A small-molecule ligand and the protein it binds are described below.
Small molecule (SMILES): CC(=O)N[C@H]1[C@H](O[C@H]2[C@H](O)[C@@H](NC(C)=O)CO[C@@H]2CO)O[C@H](CO)[C@@H](O[C@@H]2O[C@H](CO)[C@@H](O)[C@H](O)[C@@H]2O)[C@@H]1O

Binding-site contacts:
Ligand atom C7 contacts residue ASN75 of chain 1.A at 3.2 Å.
Ligand atom C2 contacts residue ASN75 of chain 1.A at 2.3 Å.
Ligand atom C5 contacts residue ASN75 of chain 1.A at 3.6 Å.
Ligand atom C4 contacts residue ASN75 of chain 1.A at 4.2 Å.
Ligand atom C2 contacts residue PHE57 of chain 1.A at 4.3 Å (hydrophobic).
Ligand atom C3 contacts residue PRO53 of chain 1.A at 4.5 Å (hydrophobic).
Ligand atom C4 contacts residue PHE57 of chain 1.A at 4.1 Å (hydrophobic).
Ligand atom O6 contacts residue HIS78 of chain 1.A at 3.0 Å (h-bond).
Ligand atom C8 contacts residue PHE54 of chain 1.A at 4.5 Å (hydrophobic).
Ligand atom C5 contacts residue PRO53 of chain 1.A at 4.5 Å (hydrophobic).
Ligand atom O6 contacts residue SER77 of chain 1.A at 4.4 Å.
Ligand atom O7 contacts residue SER77 of chain 1.A at 4.0 Å.
Ligand atom O6 contacts residue PHE58 of chain 1.A at 4.2 Å.
Ligand atom C6 contacts residue HIS78 of chain 1.A at 3.6 Å.
Ligand atom C6 contacts residue PHE57 of chain 1.A at 3.9 Å (hydrophobic).
Ligand atom C1 contacts residue SER77 of chain 1.A at 4.4 Å.
Ligand atom O6 contacts residue PHE54 of chain 1.A at 4.2 Å.
Ligand atom C1 contacts residue HIS78 of chain 1.A at 4.0 Å.
Ligand atom C5 contacts residue PHE57 of chain 1.A at 3.9 Å (hydrophobic).
Ligand atom C7 contacts residue PRO53 of chain 1.A at 4.3 Å (hydrophobic).
Ligand atom C5 contacts residue HIS78 of chain 1.A at 3.9 Å.
Ligand atom O6 contacts residue PHE57 of chain 1.A at 4.5 Å.
Ligand atom C8 contacts residue ASP160 of chain 1.A at 4.5 Å.
Ligand atom O5 contacts residue HIS78 of chain 1.A at 3.1 Å (h-bond).
Ligand atom O3 contacts residue PHE57 of chain 1.A at 4.4 Å.
Ligand atom O7 contacts residue PRO53 of chain 1.A at 3.1 Å (h-bond).
Ligand atom C8 contacts residue ASN75 of chain 1.A at 4.4 Å.
Ligand atom O5 contacts residue ASN75 of chain 1.A at 2.4 Å (h-bond).
Ligand atom N2 contacts residue ASN75 of chain 1.A at 2.7 Å (h-bond).
Ligand atom C3 contacts residue ASN75 of chain 1.A at 3.7 Å.
Ligand atom C1 contacts residue ASN75 of chain 1.A at 1.4 Å.
Ligand atom O7 contacts residue ASN75 of chain 1.A at 3.2 Å (h-bond).
Ligand atom O5 contacts residue PHE57 of chain 1.A at 4.0 Å.

Sequence of chain 1.A:
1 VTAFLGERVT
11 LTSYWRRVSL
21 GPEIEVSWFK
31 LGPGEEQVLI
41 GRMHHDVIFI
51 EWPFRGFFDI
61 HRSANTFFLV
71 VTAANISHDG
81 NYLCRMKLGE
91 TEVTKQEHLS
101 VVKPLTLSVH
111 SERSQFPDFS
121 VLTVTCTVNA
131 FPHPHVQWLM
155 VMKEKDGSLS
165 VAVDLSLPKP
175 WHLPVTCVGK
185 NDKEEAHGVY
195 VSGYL